Sequence of chain 2.E:
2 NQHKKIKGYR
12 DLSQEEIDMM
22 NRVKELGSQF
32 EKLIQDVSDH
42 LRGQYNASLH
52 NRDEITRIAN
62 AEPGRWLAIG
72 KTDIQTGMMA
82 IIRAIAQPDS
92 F

A small-molecule ligand and the protein it binds are described below.
Small molecule (SMILES): Nc1nc2c(ncn2[C@@H]2O[C@H](CO)[C@@H](OP(=O)(O)O)[C@H]2O)c(=O)[nH]1

Sequence of chain 2.F:
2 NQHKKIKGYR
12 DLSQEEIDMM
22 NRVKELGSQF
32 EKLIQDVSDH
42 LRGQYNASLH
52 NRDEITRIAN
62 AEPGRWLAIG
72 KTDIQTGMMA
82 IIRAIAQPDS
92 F

Binding-site contacts:
Ligand atom C5' contacts residue 3AM1 of chain 2.SA at 2.6 Å.
Ligand atom O6 contacts residue GLN3 of chain 2.F at 3.5 Å (h-bond).
Ligand atom O3P contacts residue TYR10 of chain 2.E at 2.8 Å (h-bond).
Ligand atom P contacts residue TYR10 of chain 2.E at 3.5 Å.
Ligand atom N1 contacts residue ARG11 of chain 2.E at 3.0 Å (salt-bridge).
Ligand atom C3' contacts residue 3AM1 of chain 2.SA at 3.1 Å.
Ligand atom C8 contacts residue TYR10 of chain 2.E at 3.2 Å (hydrophobic).
Ligand atom O2P contacts residue ILE83 of chain 2.F at 3.5 Å.
Ligand atom O4' contacts residue ILE83 of chain 2.E at 3.3 Å.
Ligand atom O6 contacts residue LEU13 of chain 2.E at 3.2 Å.
Ligand atom N2 contacts residue PRO89 of chain 2.E at 3.3 Å.
Ligand atom C6 contacts residue TYR10 of chain 2.E at 2.9 Å (hydrophobic).
Ligand atom C4 contacts residue TYR10 of chain 2.E at 3.2 Å (hydrophobic).
Ligand atom O5' contacts residue ILE83 of chain 2.E at 3.4 Å.
Ligand atom N2 contacts residue GLY9 of chain 2.E at 3.4 Å (h-bond).
Ligand atom C6 contacts residue LEU13 of chain 2.E at 3.4 Å (hydrophobic).
Ligand atom N3 contacts residue ALA87 of chain 2.E at 3.3 Å.
Ligand atom N9 contacts residue ALA87 of chain 2.E at 3.5 Å.
Ligand atom O2P contacts residue 3AM1 of chain 2.SA at 2.5 Å (h-bond).
Ligand atom O3P contacts residue 3AM1 of chain 2.SA at 2.5 Å (h-bond).
Ligand atom O5' contacts residue 3AM1 of chain 2.SA at 1.6 Å.
Ligand atom N2 contacts residue ARG11 of chain 2.E at 2.9 Å (salt-bridge).
Ligand atom P contacts residue 3AM1 of chain 2.SA at 1.6 Å.
Ligand atom C2' contacts residue TYR10 of chain 2.E at 3.0 Å (hydrophobic).
Ligand atom O2P contacts residue MET80 of chain 2.F at 3.1 Å.
Ligand atom O2' contacts residue PRO89 of chain 2.E at 3.2 Å.
Ligand atom O6 contacts residue ARG11 of chain 2.E at 3.5 Å (salt-bridge).
Ligand atom O6 contacts residue TYR10 of chain 2.E at 3.4 Å.
Ligand atom N2 contacts residue ALA87 of chain 2.E at 3.4 Å (h-bond).
Ligand atom N1 contacts residue TYR10 of chain 2.E at 3.3 Å.
Ligand atom C5 contacts residue TYR10 of chain 2.E at 2.9 Å (hydrophobic).
Ligand atom N7 contacts residue TYR10 of chain 2.E at 2.9 Å.
Ligand atom N9 contacts residue TYR10 of chain 2.E at 3.4 Å.
Ligand atom O3' contacts residue 3AM1 of chain 2.SA at 2.4 Å (h-bond).
Ligand atom C2 contacts residue ARG11 of chain 2.E at 3.4 Å.
Ligand atom C4 contacts residue ALA87 of chain 2.E at 3.3 Å (hydrophobic).
Ligand atom C3' contacts residue TYR10 of chain 2.E at 3.1 Å (hydrophobic).
Ligand atom N2 contacts residue TYR10 of chain 2.E at 3.1 Å.
Ligand atom C2 contacts residue TYR10 of chain 2.E at 3.5 Å (hydrophobic).
Ligand atom O3P contacts residue LYS25 of chain 2.F at 3.1 Å (salt-bridge).